The small molecule below binds the protein below.
Small molecule (SMILES): O=C(O)CCCCCC(=O)N1CCc2ccc([N+](=O)[O-])cc21

Sequence of chain 1.C:
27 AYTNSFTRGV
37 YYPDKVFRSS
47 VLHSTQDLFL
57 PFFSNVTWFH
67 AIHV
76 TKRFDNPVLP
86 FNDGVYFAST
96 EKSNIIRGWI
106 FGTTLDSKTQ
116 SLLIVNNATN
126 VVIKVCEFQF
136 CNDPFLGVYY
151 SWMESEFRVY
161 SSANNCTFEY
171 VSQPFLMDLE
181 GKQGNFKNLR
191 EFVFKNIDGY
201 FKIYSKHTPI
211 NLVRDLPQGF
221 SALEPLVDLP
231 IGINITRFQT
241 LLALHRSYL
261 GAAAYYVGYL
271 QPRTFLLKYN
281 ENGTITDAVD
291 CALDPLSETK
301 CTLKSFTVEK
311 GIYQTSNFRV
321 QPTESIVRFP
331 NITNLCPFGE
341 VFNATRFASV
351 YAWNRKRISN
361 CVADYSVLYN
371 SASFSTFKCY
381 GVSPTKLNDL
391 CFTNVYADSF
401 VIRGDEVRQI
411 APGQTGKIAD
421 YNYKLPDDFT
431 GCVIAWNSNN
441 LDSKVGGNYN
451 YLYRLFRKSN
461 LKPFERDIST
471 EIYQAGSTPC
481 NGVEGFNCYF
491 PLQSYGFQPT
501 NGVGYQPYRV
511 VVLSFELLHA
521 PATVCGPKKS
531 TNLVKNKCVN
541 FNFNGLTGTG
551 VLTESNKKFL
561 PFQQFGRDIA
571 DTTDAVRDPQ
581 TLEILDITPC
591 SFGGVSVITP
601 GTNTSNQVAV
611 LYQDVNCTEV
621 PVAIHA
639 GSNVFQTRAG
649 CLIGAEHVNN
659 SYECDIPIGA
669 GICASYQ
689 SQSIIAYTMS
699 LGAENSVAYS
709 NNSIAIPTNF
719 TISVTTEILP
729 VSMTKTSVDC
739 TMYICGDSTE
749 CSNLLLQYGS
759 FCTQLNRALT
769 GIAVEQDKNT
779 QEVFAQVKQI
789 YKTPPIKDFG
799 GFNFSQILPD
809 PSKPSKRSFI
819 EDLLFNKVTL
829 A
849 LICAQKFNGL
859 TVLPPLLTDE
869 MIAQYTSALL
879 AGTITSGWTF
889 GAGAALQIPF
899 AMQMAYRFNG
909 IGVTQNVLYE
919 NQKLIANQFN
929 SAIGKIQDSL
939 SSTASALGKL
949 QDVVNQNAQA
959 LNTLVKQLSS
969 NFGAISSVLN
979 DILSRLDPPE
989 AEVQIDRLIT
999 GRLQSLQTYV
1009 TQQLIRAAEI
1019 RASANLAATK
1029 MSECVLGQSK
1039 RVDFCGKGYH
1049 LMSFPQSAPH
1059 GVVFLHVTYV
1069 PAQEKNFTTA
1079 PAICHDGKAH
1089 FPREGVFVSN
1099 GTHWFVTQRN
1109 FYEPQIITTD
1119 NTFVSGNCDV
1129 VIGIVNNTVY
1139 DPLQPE

Binding-site contacts:
Ligand atom C11 contacts residue VAL395 of chain 1.C at 3.8 Å (hydrophobic).
Ligand atom O3 contacts residue LEU387 of chain 1.C at 4.0 Å.
Ligand atom C14 contacts residue PHE338 of chain 1.C at 4.5 Å (hydrophobic).
Ligand atom C8 contacts residue PHE515 of chain 1.C at 4.1 Å (hydrophobic).
Ligand atom C6 contacts residue LEU513 of chain 1.C at 4.2 Å (hydrophobic).
Ligand atom C1 contacts residue PHE377 of chain 1.C at 4.3 Å (hydrophobic).
Ligand atom C10 contacts residue ALA363 of chain 1.C at 4.5 Å (hydrophobic).
Ligand atom C5 contacts residue TYR365 of chain 1.C at 4.3 Å (hydrophobic).
Ligand atom O5 contacts residue PHE338 of chain 1.C at 4.4 Å.
Ligand atom C12 contacts residue ILE358 of chain 1.C at 4.1 Å (hydrophobic).
Ligand atom C15 contacts residue LEU513 of chain 1.C at 4.2 Å (hydrophobic).
Ligand atom C2 contacts residue TYR365 of chain 1.C at 3.8 Å (hydrophobic).
Ligand atom C12 contacts residue LEU513 of chain 1.C at 4.5 Å (hydrophobic).
Ligand atom C12 contacts residue VAL395 of chain 1.C at 4.3 Å (hydrophobic).
Ligand atom C8 contacts residue PHE392 of chain 1.C at 3.9 Å (hydrophobic).
Ligand atom C1 contacts residue PHE374 of chain 1.C at 4.1 Å (hydrophobic).
Ligand atom O2 contacts residue TYR365 of chain 1.C at 4.3 Å.
Ligand atom O4 contacts residue CYS336 of chain 1.C at 3.8 Å.
Ligand atom C10 contacts residue VAL395 of chain 1.C at 4.3 Å (hydrophobic).
Ligand atom O4 contacts residue PRO337 of chain 1.C at 4.2 Å.
Ligand atom C4 contacts residue TYR365 of chain 1.C at 4.2 Å (hydrophobic).
Ligand atom O5 contacts residue PHE342 of chain 1.C at 4.0 Å.
Ligand atom C11 contacts residue VAL524 of chain 1.C at 4.2 Å (hydrophobic).
Ligand atom C14 contacts residue LEU513 of chain 1.C at 3.9 Å (hydrophobic).
Ligand atom O4 contacts residue PHE338 of chain 1.C at 4.0 Å.
Ligand atom C13 contacts residue LEU513 of chain 1.C at 4.1 Å (hydrophobic).
Ligand atom O1 contacts residue PHE374 of chain 1.C at 3.3 Å.
Ligand atom C3 contacts residue PHE377 of chain 1.C at 3.8 Å (hydrophobic).
Ligand atom O1 contacts residue PHE377 of chain 1.C at 4.2 Å.
Ligand atom C9 contacts residue PHE392 of chain 1.C at 3.5 Å (hydrophobic).
Ligand atom N2 contacts residue PHE338 of chain 1.C at 4.1 Å.
Ligand atom O5 contacts residue LEU513 of chain 1.C at 4.0 Å.